Binding-site contacts:
Ligand atom C07 contacts residue ILE219 of chain 1.A at 4.2 Å (hydrophobic).
Ligand atom CL13 contacts residue LEU231 of chain 1.A at 4.2 Å.
Ligand atom C11 contacts residue HIS250 of chain 1.A at 4.0 Å.
Ligand atom CL13 contacts residue ASP227 of chain 1.A at 4.2 Å.
Ligand atom C10 contacts residue HIS250 of chain 1.A at 3.6 Å.
Ligand atom C14 contacts residue ILE247 of chain 1.A at 3.8 Å (hydrophobic).
Ligand atom C07 contacts residue LYS253 of chain 1.A at 3.5 Å.
Ligand atom C11 contacts residue TYR339 of chain 1.A at 3.2 Å (hydrophobic).
Ligand atom C07 contacts residue PRO254 of chain 1.A at 4.5 Å (hydrophobic).
Ligand atom C12 contacts residue TYR339 of chain 1.A at 4.4 Å (hydrophobic).
Ligand atom N01 contacts residue LYS253 of chain 1.A at 3.2 Å.
Ligand atom C08 contacts residue ILE219 of chain 1.A at 4.4 Å (hydrophobic).
Ligand atom C15 contacts residue GLU252 of chain 1.A at 3.9 Å.
Ligand atom C14 contacts residue PRO254 of chain 1.A at 4.0 Å (hydrophobic).
Ligand atom C15 contacts residue HIS250 of chain 1.A at 3.4 Å.
Ligand atom C09 contacts residue HIS250 of chain 1.A at 3.1 Å.
Ligand atom O16 contacts residue HIS250 of chain 1.A at 3.8 Å.
Ligand atom C06 contacts residue ILE219 of chain 1.A at 4.4 Å (hydrophobic).
Ligand atom O04 contacts residue ILE219 of chain 1.A at 3.8 Å.
Ligand atom C08 contacts residue HIS250 of chain 1.A at 3.3 Å.
Ligand atom C11 contacts residue ASP227 of chain 1.A at 4.5 Å.
Ligand atom O16 contacts residue ILE219 of chain 1.A at 3.7 Å.
Ligand atom C10 contacts residue PRO254 of chain 1.A at 4.5 Å (hydrophobic).
Ligand atom CL13 contacts residue ILE247 of chain 1.A at 3.7 Å.
Ligand atom C07 contacts residue GLU252 of chain 1.A at 3.7 Å.
Ligand atom C14 contacts residue HIS250 of chain 1.A at 3.8 Å.
Ligand atom C12 contacts residue PRO254 of chain 1.A at 4.1 Å (hydrophobic).
Ligand atom C06 contacts residue LYS253 of chain 1.A at 3.6 Å.
Ligand atom C12 contacts residue HIS250 of chain 1.A at 4.0 Å.
Ligand atom C05 contacts residue ILE219 of chain 1.A at 4.3 Å (hydrophobic).
Ligand atom C09 contacts residue PRO254 of chain 1.A at 4.1 Å (hydrophobic).
Ligand atom C15 contacts residue PRO254 of chain 1.A at 3.9 Å (hydrophobic).
Ligand atom C15 contacts residue ILE247 of chain 1.A at 4.3 Å (hydrophobic).
Ligand atom C10 contacts residue TYR339 of chain 1.A at 3.6 Å (hydrophobic).
Ligand atom N02 contacts residue LYS253 of chain 1.A at 3.7 Å.
Ligand atom CL13 contacts residue VAL230 of chain 1.A at 3.6 Å.
Ligand atom C03 contacts residue ILE219 of chain 1.A at 4.0 Å (hydrophobic).
Ligand atom C03 contacts residue LYS253 of chain 1.A at 4.5 Å.
Ligand atom C10 contacts residue ILE219 of chain 1.A at 4.5 Å (hydrophobic).
Ligand atom C11 contacts residue PRO254 of chain 1.A at 4.4 Å (hydrophobic).

This protein binds this small molecule.
Small molecule (SMILES): NNC(=O)[C@@H]1CC[C@H](c2ccc(Cl)cc2)O1

Sequence of chain 1.A:
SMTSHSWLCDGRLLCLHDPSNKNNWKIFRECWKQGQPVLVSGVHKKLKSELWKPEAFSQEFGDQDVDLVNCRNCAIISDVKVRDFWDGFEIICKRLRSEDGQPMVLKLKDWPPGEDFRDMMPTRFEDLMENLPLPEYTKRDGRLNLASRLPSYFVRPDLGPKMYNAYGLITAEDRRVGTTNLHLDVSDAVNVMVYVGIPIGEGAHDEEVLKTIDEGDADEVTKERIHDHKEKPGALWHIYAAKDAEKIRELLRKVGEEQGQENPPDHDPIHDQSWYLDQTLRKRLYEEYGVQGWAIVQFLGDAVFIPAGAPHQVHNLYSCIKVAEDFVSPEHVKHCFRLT